This small molecule binds to this protein.
Small molecule (SMILES): CC(=O)N[C@@H]1[C@@H](O)[C@H](O)[C@@H](CO)O[C@H]1O

Binding-site contacts:
Ligand atom O6 contacts residue ASN145 of chain 1.A at 4.3 Å.
Ligand atom C5 contacts residue ASN145 of chain 1.A at 3.7 Å.
Ligand atom C3 contacts residue ASN145 of chain 1.A at 3.8 Å.
Ligand atom O5 contacts residue ASN145 of chain 1.A at 2.4 Å (h-bond).
Ligand atom C2 contacts residue ASN145 of chain 1.A at 2.5 Å.
Ligand atom C1 contacts residue ASN145 of chain 1.A at 1.4 Å.
Ligand atom N2 contacts residue ASN145 of chain 1.A at 2.9 Å (h-bond).
Ligand atom C4 contacts residue ASN145 of chain 1.A at 4.3 Å.
Ligand atom C7 contacts residue ASN145 of chain 1.A at 4.0 Å.

Sequence of chain 1.A:
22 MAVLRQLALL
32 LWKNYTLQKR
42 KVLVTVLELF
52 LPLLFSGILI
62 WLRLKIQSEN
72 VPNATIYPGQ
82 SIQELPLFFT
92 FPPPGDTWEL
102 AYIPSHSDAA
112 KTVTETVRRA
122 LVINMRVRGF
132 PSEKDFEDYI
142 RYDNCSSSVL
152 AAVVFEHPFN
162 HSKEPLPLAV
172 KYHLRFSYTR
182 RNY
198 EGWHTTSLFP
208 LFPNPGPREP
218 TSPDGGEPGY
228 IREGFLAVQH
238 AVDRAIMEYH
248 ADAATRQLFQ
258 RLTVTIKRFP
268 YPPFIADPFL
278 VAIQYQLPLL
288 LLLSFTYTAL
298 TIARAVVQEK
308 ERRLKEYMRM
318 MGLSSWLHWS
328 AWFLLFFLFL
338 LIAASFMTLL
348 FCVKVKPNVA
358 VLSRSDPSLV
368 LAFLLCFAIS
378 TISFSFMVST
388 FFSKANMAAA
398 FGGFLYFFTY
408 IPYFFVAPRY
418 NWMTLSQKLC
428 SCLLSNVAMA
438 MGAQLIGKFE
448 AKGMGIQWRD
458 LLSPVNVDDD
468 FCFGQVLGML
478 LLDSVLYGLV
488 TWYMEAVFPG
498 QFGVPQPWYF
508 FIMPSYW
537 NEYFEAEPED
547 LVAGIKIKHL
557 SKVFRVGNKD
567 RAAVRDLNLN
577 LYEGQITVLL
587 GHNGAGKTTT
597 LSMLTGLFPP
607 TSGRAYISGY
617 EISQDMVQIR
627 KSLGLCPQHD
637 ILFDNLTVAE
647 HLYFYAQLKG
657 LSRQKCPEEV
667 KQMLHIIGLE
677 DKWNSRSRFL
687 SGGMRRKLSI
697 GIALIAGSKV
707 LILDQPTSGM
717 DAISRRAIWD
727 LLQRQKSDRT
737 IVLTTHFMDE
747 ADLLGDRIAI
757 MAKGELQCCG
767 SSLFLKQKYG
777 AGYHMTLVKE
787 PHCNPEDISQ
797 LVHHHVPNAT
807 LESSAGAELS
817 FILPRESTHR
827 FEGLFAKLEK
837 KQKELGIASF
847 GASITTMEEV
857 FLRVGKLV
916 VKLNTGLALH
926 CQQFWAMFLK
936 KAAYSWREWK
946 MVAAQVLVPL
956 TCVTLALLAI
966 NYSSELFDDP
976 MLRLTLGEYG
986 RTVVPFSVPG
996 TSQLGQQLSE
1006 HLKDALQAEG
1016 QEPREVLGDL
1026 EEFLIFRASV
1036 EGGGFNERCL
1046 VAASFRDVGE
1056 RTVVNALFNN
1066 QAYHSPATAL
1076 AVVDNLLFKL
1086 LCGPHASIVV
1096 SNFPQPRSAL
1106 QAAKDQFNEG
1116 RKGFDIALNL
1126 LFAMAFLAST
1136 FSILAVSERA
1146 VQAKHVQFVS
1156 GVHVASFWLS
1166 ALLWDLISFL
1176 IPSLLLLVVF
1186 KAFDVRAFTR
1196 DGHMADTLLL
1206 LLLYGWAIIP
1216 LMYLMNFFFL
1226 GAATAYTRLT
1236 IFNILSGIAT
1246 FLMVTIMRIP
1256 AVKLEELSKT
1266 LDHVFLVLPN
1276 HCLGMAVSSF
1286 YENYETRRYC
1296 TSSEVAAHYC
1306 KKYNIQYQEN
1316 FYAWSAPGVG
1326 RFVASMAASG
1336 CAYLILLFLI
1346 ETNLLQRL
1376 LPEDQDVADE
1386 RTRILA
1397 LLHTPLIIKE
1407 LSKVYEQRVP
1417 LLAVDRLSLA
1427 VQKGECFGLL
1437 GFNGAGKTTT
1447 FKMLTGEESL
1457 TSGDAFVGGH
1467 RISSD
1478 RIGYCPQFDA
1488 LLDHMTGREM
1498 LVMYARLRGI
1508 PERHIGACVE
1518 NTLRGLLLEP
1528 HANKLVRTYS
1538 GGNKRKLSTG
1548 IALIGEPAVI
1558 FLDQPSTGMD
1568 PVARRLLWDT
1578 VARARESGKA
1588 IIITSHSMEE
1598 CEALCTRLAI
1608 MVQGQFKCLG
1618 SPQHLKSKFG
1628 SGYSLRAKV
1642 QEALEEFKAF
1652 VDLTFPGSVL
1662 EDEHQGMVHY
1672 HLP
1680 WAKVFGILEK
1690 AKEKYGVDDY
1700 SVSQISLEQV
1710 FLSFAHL